Sequence of chain 3.A:
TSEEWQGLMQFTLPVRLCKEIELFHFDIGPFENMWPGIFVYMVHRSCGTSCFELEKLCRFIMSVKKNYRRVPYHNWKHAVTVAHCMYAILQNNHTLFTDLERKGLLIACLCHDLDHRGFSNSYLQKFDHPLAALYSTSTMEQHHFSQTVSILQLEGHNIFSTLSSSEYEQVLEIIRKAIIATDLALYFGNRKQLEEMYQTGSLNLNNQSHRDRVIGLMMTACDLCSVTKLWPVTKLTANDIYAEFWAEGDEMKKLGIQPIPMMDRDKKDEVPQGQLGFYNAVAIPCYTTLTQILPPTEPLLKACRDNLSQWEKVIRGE

A small-molecule ligand and the protein it binds are described below.
Small molecule (SMILES): C[C@H](O)C1CCN(c2nccnc2Oc2ccc(Nc3nc4ccccc4s3)cc2)CC1

Binding-site contacts:
Ligand atom C17 contacts residue VAL271 of chain 3.A at 3.7 Å (hydrophobic).
Ligand atom C9 contacts residue MET262 of chain 3.A at 3.7 Å (hydrophobic).
Ligand atom N4 contacts residue GLY274 of chain 3.A at 3.7 Å.
Ligand atom C7 contacts residue GLN275 of chain 3.A at 3.5 Å.
Ligand atom C15 contacts residue GLU270 of chain 3.A at 3.5 Å.
Ligand atom C7 contacts residue TYR242 of chain 3.A at 3.1 Å (hydrophobic).
Ligand atom C8 contacts residue MET262 of chain 3.A at 3.6 Å (hydrophobic).
Ligand atom C15 contacts residue PRO261 of chain 3.A at 3.4 Å (hydrophobic).
Ligand atom N4 contacts residue TYR242 of chain 3.A at 3.0 Å (h-bond).
Ligand atom C1 contacts residue ILE241 of chain 3.A at 3.7 Å (hydrophobic).
Ligand atom C16 contacts residue PRO261 of chain 3.A at 3.5 Å (hydrophobic).
Ligand atom C13 contacts residue MET262 of chain 3.A at 3.6 Å (hydrophobic).
Ligand atom C16 contacts residue GLU270 of chain 3.A at 3.7 Å.
Ligand atom C13 contacts residue TYR242 of chain 3.A at 3.7 Å (hydrophobic).
Ligand atom C14 contacts residue PRO261 of chain 3.A at 3.6 Å (hydrophobic).
Ligand atom C13 contacts residue GLY274 of chain 3.A at 3.8 Å.
Ligand atom C19 contacts residue TYR73 of chain 3.A at 3.7 Å (hydrophobic).
Ligand atom C16 contacts residue LYS267 of chain 3.A at 3.5 Å.
Ligand atom C17 contacts residue TYR242 of chain 3.A at 3.7 Å (hydrophobic).
Ligand atom C5 contacts residue PHE245 of chain 3.A at 3.5 Å (hydrophobic).
Ligand atom C1 contacts residue VAL227 of chain 3.A at 3.5 Å (hydrophobic).
Ligand atom C22 contacts residue LEU224 of chain 3.A at 3.7 Å (hydrophobic).
Ligand atom C2 contacts residue GLN275 of chain 3.A at 3.2 Å.
Ligand atom N2 contacts residue GLN275 of chain 3.A at 3.1 Å (h-bond).
Ligand atom C12 contacts residue GLY274 of chain 3.A at 3.8 Å.
Ligand atom C11 contacts residue MET262 of chain 3.A at 3.6 Å (hydrophobic).
Ligand atom C6 contacts residue TYR242 of chain 3.A at 3.8 Å (hydrophobic).
Ligand atom O1 contacts residue PHE245 of chain 3.A at 3.3 Å.
Ligand atom C12 contacts residue MET262 of chain 3.A at 3.6 Å (hydrophobic).
Ligand atom O1 contacts residue ILE241 of chain 3.A at 3.6 Å.
Ligand atom C6 contacts residue PHE245 of chain 3.A at 3.4 Å (hydrophobic).
Ligand atom C9 contacts residue PHE278 of chain 3.A at 3.5 Å (hydrophobic).
Ligand atom C7 contacts residue MET262 of chain 3.A at 3.6 Å (hydrophobic).
Ligand atom C14 contacts residue MET262 of chain 3.A at 3.7 Å (hydrophobic).
Ligand atom C10 contacts residue PHE278 of chain 3.A at 3.4 Å (hydrophobic).
Ligand atom N3 contacts residue GLY274 of chain 3.A at 3.3 Å (h-bond).
Ligand atom C11 contacts residue GLY274 of chain 3.A at 3.6 Å.
Ligand atom C6 contacts residue GLN275 of chain 3.A at 3.5 Å.
Ligand atom N1 contacts residue ILE241 of chain 3.A at 3.7 Å.
Ligand atom S1 contacts residue GLY274 of chain 3.A at 3.7 Å.